A small-molecule ligand and the protein it binds are described below.
Small molecule (SMILES): Cc1cc(N)nc2cc(-c3ccc4c(c3)CN(C)CCO4)ccc12

Binding-site contacts:
Ligand atom N02 contacts residue PRO294 of chain 1.A at 3.9 Å.
Ligand atom C02 contacts residue HEM1 of chain 1.E at 3.6 Å.
Ligand atom C10 contacts residue GLU321 of chain 1.A at 3.5 Å.
Ligand atom C07 contacts residue HEM1 of chain 1.E at 3.9 Å.
Ligand atom C08 contacts residue VAL296 of chain 1.A at 3.9 Å (hydrophobic).
Ligand atom N01 contacts residue HEM1 of chain 1.E at 3.7 Å.
Ligand atom C06 contacts residue VAL296 of chain 1.A at 3.5 Å (hydrophobic).
Ligand atom C31 contacts residue HEM1 of chain 1.E at 3.2 Å.
Ligand atom N01 contacts residue GLU321 of chain 1.A at 2.7 Å (salt-bridge).
Ligand atom C06 contacts residue HEM1 of chain 1.E at 3.7 Å.
Ligand atom C09 contacts residue HEM1 of chain 1.E at 3.9 Å.
Ligand atom C25 contacts residue HEM1 of chain 1.E at 3.3 Å.
Ligand atom C09 contacts residue GLU321 of chain 1.A at 3.5 Å.
Ligand atom N02 contacts residue GLU321 of chain 1.A at 2.5 Å (salt-bridge).
Ligand atom C02 contacts residue GLU321 of chain 1.A at 3.3 Å.
Ligand atom C11 contacts residue HEM1 of chain 1.E at 3.2 Å.
Ligand atom C21 contacts residue HEM1 of chain 1.E at 3.8 Å.
Ligand atom C04 contacts residue HEM1 of chain 1.E at 3.6 Å.
Ligand atom C06 contacts residue PHE313 of chain 1.A at 3.5 Å (hydrophobic).
Ligand atom C24 contacts residue HEM1 of chain 1.E at 3.3 Å.
Ligand atom C32 contacts residue H4B1 of chain 1.F at 2.9 Å.
Ligand atom C26 contacts residue HEM1 of chain 1.E at 3.0 Å.
Ligand atom C22 contacts residue HEM1 of chain 1.E at 3.4 Å.
Ligand atom C11 contacts residue PHE313 of chain 1.A at 3.5 Å (hydrophobic).
Ligand atom N02 contacts residue HEM1 of chain 1.E at 3.5 Å.
Ligand atom C02 contacts residue TRP316 of chain 1.A at 4.0 Å (hydrophobic).
Ligand atom C23 contacts residue HEM1 of chain 1.E at 2.9 Å.
Ligand atom C03 contacts residue HEM1 of chain 1.E at 3.2 Å.
Ligand atom C07 contacts residue VAL296 of chain 1.A at 3.2 Å (hydrophobic).
Ligand atom C31 contacts residue H4B1 of chain 1.F at 3.6 Å.
Ligand atom N02 contacts residue TRP316 of chain 1.A at 2.9 Å (h-bond).
Ligand atom O27 contacts residue HEM1 of chain 1.E at 3.6 Å.
Ligand atom C22 contacts residue VAL296 of chain 1.A at 4.0 Å (hydrophobic).
Ligand atom N02 contacts residue TYR317 of chain 1.A at 3.7 Å.
Ligand atom C10 contacts residue HEM1 of chain 1.E at 3.7 Å.
Ligand atom C05 contacts residue HEM1 of chain 1.E at 3.9 Å.
Ligand atom C08 contacts residue HEM1 of chain 1.E at 3.9 Å.
Ligand atom C02 contacts residue PRO294 of chain 1.A at 4.0 Å (hydrophobic).
Ligand atom C03 contacts residue PRO294 of chain 1.A at 4.0 Å (hydrophobic).
Ligand atom N30 contacts residue H4B1 of chain 1.F at 3.0 Å (h-bond).

Sequence of chain 1.A:
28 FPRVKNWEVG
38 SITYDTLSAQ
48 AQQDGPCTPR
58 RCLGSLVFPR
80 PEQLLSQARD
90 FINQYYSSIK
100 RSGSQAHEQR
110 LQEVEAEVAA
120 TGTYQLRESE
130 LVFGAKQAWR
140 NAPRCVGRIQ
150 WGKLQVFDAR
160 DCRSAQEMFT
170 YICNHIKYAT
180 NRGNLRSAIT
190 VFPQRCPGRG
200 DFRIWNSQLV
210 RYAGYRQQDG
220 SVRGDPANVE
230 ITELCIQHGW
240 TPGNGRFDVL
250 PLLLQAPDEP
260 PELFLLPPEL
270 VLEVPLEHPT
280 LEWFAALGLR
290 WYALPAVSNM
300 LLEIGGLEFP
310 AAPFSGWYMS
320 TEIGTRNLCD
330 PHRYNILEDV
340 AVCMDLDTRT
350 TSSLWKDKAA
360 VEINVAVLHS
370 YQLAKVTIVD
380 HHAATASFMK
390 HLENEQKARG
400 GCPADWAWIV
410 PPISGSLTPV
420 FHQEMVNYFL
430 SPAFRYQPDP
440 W